Sequence of chain 3.B:
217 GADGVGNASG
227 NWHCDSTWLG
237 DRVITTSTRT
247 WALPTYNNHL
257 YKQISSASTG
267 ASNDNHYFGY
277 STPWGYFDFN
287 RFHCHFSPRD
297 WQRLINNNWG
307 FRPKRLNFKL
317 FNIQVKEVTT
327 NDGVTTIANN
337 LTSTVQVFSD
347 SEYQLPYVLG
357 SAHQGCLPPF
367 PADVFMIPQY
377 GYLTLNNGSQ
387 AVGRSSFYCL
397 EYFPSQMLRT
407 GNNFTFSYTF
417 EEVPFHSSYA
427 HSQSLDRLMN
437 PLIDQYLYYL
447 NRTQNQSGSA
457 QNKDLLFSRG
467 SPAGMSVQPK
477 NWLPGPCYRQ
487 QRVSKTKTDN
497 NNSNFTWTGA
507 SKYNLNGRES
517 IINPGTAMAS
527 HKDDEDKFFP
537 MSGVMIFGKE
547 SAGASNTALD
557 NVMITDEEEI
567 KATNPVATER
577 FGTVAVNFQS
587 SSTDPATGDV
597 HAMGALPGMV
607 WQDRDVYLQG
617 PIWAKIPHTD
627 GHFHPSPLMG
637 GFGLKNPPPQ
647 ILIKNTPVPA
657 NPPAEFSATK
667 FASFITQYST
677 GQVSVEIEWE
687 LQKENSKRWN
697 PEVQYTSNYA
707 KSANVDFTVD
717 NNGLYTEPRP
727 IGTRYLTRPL

Binding-site contacts:
Ligand atom N6 contacts residue GLY637 of chain 3.B at 3.2 Å (h-bond).
Ligand atom C5 contacts residue SER632 of chain 3.B at 3.8 Å.
Ligand atom N1 contacts residue GLY639 of chain 3.B at 2.8 Å (h-bond).
Ligand atom C2 contacts residue ILE622 of chain 3.B at 4.2 Å (hydrophobic).
Ligand atom N6 contacts residue PHE638 of chain 3.B at 3.5 Å.
Ligand atom C4 contacts residue PRO631 of chain 3.B at 4.1 Å (hydrophobic).
Ligand atom N6 contacts residue GLY639 of chain 3.B at 3.3 Å (h-bond).
Ligand atom C6 contacts residue GLY637 of chain 3.B at 4.4 Å.
Ligand atom C8 contacts residue PRO631 of chain 3.B at 4.3 Å (hydrophobic).
Ligand atom N7 contacts residue SER632 of chain 3.B at 3.4 Å.
Ligand atom N6 contacts residue SER632 of chain 3.B at 3.7 Å.
Ligand atom N3 contacts residue GLY639 of chain 3.B at 3.9 Å.
Ligand atom N3 contacts residue ILE622 of chain 3.B at 4.4 Å.
Ligand atom N1 contacts residue PHE638 of chain 3.B at 3.8 Å.
Ligand atom N1 contacts residue VAL419 of chain 3.B at 4.5 Å.
Ligand atom C6 contacts residue PHE638 of chain 3.B at 4.2 Å (hydrophobic).
Ligand atom C2 contacts residue GLY639 of chain 3.B at 2.6 Å.
Ligand atom C6 contacts residue PRO631 of chain 3.B at 4.2 Å (hydrophobic).
Ligand atom N1 contacts residue PRO631 of chain 3.B at 4.1 Å.
Ligand atom N6 contacts residue PRO633 of chain 3.B at 4.2 Å.
Ligand atom C2 contacts residue VAL419 of chain 3.B at 4.5 Å (hydrophobic).
Ligand atom N7 contacts residue ASP609 of chain 3.B at 4.0 Å.
Ligand atom N9 contacts residue PRO631 of chain 3.B at 3.6 Å.
Ligand atom C8 contacts residue SER632 of chain 3.B at 4.2 Å.
Ligand atom C4 contacts residue SER632 of chain 3.B at 4.3 Å.
Ligand atom N3 contacts residue PRO631 of chain 3.B at 4.0 Å.
Ligand atom N9 contacts residue HIS630 of chain 3.B at 4.4 Å.
Ligand atom C8 contacts residue HIS630 of chain 3.B at 3.5 Å.
Ligand atom C6 contacts residue SER632 of chain 3.B at 4.0 Å.
Ligand atom N7 contacts residue HIS630 of chain 3.B at 3.8 Å.
Ligand atom C6 contacts residue GLY639 of chain 3.B at 3.4 Å.
Ligand atom C5 contacts residue PRO631 of chain 3.B at 4.2 Å (hydrophobic).
Ligand atom C2 contacts residue PRO631 of chain 3.B at 4.0 Å (hydrophobic).

The small molecule below binds the protein below.
Small molecule (SMILES): Nc1ncnc2[nH]cnc12